This protein binds this small molecule.
Small molecule (SMILES): CC(C)NC(=O)Cn1cc(CN2CCN(C)CC2)c2ccc(NC(=S)NCCc3c[nH]c4ccccc34)cc21

Sequence of chain 1.B:
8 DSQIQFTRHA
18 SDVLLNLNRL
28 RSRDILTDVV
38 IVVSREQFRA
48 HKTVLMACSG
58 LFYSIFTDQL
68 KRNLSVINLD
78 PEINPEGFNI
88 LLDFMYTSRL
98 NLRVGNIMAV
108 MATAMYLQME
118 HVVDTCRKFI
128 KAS

Binding-site contacts:
Ligand atom CAN contacts residue GLU117 of chain 1.A at 3.7 Å.
Ligand atom CAN contacts residue GLN115 of chain 1.A at 3.2 Å.
Ligand atom CBI contacts residue GLY57 of chain 1.A at 3.7 Å.
Ligand atom CBB contacts residue MET53 of chain 1.A at 3.7 Å (hydrophobic).
Ligand atom CBH contacts residue GLY57 of chain 1.A at 3.5 Å.
Ligand atom SAE contacts residue TYR60 of chain 1.A at 3.8 Å.
Ligand atom NAX contacts residue MET53 of chain 1.A at 2.7 Å (h-bond).
Ligand atom NAX contacts residue ASN23 of chain 1.B at 3.8 Å.
Ligand atom CAM contacts residue MET53 of chain 1.A at 3.7 Å (hydrophobic).
Ligand atom N contacts residue GLN115 of chain 1.A at 3.7 Å.
Ligand atom CAI contacts residue TYR60 of chain 1.A at 3.7 Å (hydrophobic).
Ligand atom CAG contacts residue TYR60 of chain 1.A at 3.2 Å (hydrophobic).
Ligand atom CBJ contacts residue ALA54 of chain 1.A at 3.8 Å (hydrophobic).
Ligand atom N contacts residue GLY57 of chain 1.A at 3.6 Å.
Ligand atom SAE contacts residue ASN23 of chain 1.B at 3.7 Å.
Ligand atom NAY contacts residue CYS55 of chain 1.A at 3.7 Å.
Ligand atom CAR contacts residue GLU117 of chain 1.A at 3.2 Å.
Ligand atom CAF contacts residue TYR60 of chain 1.A at 3.3 Å (hydrophobic).
Ligand atom CAG contacts residue ARG30 of chain 1.B at 3.5 Å.
Ligand atom CAJ contacts residue TYR60 of chain 1.A at 3.5 Å (hydrophobic).
Ligand atom CAN contacts residue GLY57 of chain 1.A at 3.7 Å.
Ligand atom CAJ contacts residue ARG30 of chain 1.B at 3.8 Å.
Ligand atom NAY contacts residue ALA54 of chain 1.A at 3.5 Å (h-bond).
Ligand atom CBB contacts residue TYR60 of chain 1.A at 3.5 Å (hydrophobic).
Ligand atom CBE contacts residue GLY57 of chain 1.A at 3.6 Å.
Ligand atom CA contacts residue CYS55 of chain 1.A at 3.3 Å (hydrophobic).
Ligand atom CAH contacts residue TYR60 of chain 1.A at 3.4 Å (hydrophobic).
Ligand atom CAV contacts residue GLU117 of chain 1.A at 3.6 Å.
Ligand atom CBC contacts residue MET53 of chain 1.A at 3.4 Å (hydrophobic).
Ligand atom CAB contacts residue ALA54 of chain 1.A at 3.4 Å (hydrophobic).
Ligand atom NAX contacts residue TYR60 of chain 1.A at 3.5 Å.
Ligand atom CAM contacts residue ALA54 of chain 1.A at 3.7 Å (hydrophobic).
Ligand atom CAS contacts residue GLU117 of chain 1.A at 3.3 Å.
Ligand atom CBC contacts residue TYR60 of chain 1.A at 3.7 Å (hydrophobic).
Ligand atom CA contacts residue SER56 of chain 1.A at 3.8 Å.
Ligand atom CAO contacts residue ASN23 of chain 1.B at 3.8 Å.
Ligand atom NBL contacts residue GLU117 of chain 1.A at 2.6 Å (salt-bridge).
Ligand atom CAT contacts residue GLU117 of chain 1.A at 3.2 Å.
Ligand atom CBB contacts residue ASN23 of chain 1.B at 3.7 Å.
Ligand atom CAQ contacts residue GLU117 of chain 1.A at 3.3 Å.

Sequence of chain 1.A:
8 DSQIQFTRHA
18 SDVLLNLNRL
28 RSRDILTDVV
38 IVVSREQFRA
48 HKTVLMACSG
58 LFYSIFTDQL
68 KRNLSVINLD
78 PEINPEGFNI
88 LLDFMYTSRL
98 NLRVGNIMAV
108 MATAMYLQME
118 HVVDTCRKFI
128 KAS